Sequence of chain 1.A:
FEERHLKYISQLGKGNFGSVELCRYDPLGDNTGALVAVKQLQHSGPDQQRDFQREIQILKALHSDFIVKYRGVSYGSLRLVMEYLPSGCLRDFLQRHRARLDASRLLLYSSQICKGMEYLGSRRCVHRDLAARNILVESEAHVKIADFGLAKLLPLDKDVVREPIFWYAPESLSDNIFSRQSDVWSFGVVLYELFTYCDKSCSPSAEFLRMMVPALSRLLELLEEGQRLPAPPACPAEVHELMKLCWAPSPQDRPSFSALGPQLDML

Binding-site contacts:
Ligand atom C36 contacts residue ARG101 of chain 1.A at 3.8 Å.
Ligand atom C35 contacts residue TYR89 of chain 1.A at 3.7 Å (hydrophobic).
Ligand atom C20 contacts residue CYS94 of chain 1.A at 1.7 Å (hydrophobic).
Ligand atom N25 contacts residue LEU90 of chain 1.A at 3.1 Å (h-bond).
Ligand atom N25 contacts residue TYR89 of chain 1.A at 3.6 Å.
Ligand atom C14 contacts residue LEU13 of chain 1.A at 3.6 Å (hydrophobic).
Ligand atom C14 contacts residue GLY14 of chain 1.A at 3.8 Å.
Ligand atom C21 contacts residue LEU141 of chain 1.A at 4.0 Å (hydrophobic).
Ligand atom C20 contacts residue ARG138 of chain 1.A at 4.0 Å.
Ligand atom N16 contacts residue CYS94 of chain 1.A at 3.9 Å.
Ligand atom N25 contacts residue GLU88 of chain 1.A at 3.8 Å.
Ligand atom C3 contacts residue VAL21 of chain 1.A at 4.0 Å (hydrophobic).
Ligand atom C29 contacts residue TYR89 of chain 1.A at 3.8 Å (hydrophobic).
Ligand atom C24 contacts residue LEU90 of chain 1.A at 3.8 Å (hydrophobic).
Ligand atom N27 contacts residue ALA38 of chain 1.A at 3.4 Å.
Ligand atom N27 contacts residue GLU88 of chain 1.A at 3.1 Å (salt-bridge).
Ligand atom C6 contacts residue LYS40 of chain 1.A at 4.0 Å.
Ligand atom C17 contacts residue CYS94 of chain 1.A at 3.3 Å (hydrophobic).
Ligand atom C6 contacts residue ASP152 of chain 1.A at 3.5 Å.
Ligand atom C20 contacts residue ARG96 of chain 1.A at 3.9 Å.
Ligand atom C24 contacts residue LEU13 of chain 1.A at 3.9 Å (hydrophobic).
Ligand atom C18 contacts residue CYS94 of chain 1.A at 2.9 Å (hydrophobic).
Ligand atom C29 contacts residue LEU90 of chain 1.A at 3.4 Å (hydrophobic).
Ligand atom C26 contacts residue LEU90 of chain 1.A at 3.2 Å (hydrophobic).
Ligand atom N32 contacts residue GLY93 of chain 1.A at 4.0 Å.
Ligand atom C20 contacts residue ASP97 of chain 1.A at 3.6 Å.
Ligand atom C4 contacts residue MET87 of chain 1.A at 3.6 Å (hydrophobic).
Ligand atom C23 contacts residue GLU88 of chain 1.A at 3.9 Å.
Ligand atom C23 contacts residue ALA38 of chain 1.A at 3.7 Å (hydrophobic).
Ligand atom C18 contacts residue ARG138 of chain 1.A at 3.7 Å.
Ligand atom C29 contacts residue GLY93 of chain 1.A at 3.7 Å.
Ligand atom N25 contacts residue ALA38 of chain 1.A at 4.0 Å.
Ligand atom C28 contacts residue GLY93 of chain 1.A at 4.0 Å.
Ligand atom N9 contacts residue MET87 of chain 1.A at 4.0 Å.
Ligand atom O19 contacts residue CYS94 of chain 1.A at 3.8 Å.
Ligand atom C5 contacts residue ASP152 of chain 1.A at 3.5 Å.
Ligand atom C28 contacts residue LEU90 of chain 1.A at 3.9 Å (hydrophobic).
Ligand atom C33 contacts residue PRO91 of chain 1.A at 3.5 Å (hydrophobic).
Ligand atom C26 contacts residue TYR89 of chain 1.A at 3.4 Å (hydrophobic).
Ligand atom N31 contacts residue GLY93 of chain 1.A at 3.7 Å.

This protein binds this small molecule.
Small molecule (SMILES): CCC(=O)Nc1cccc(-n2c(-c3nc(-c4cnn(C5CCN(C)CC5)c4)cnc3N)nc3ccccc32)c1